This small molecule binds to this protein.
Small molecule (SMILES): C/C=C\C=C\[C@@H]1O[C@](O)([C@H](CC)C(=O)NC/C=C/C=C(\C)[C@@H](OC)[C@@H](C)[C@@H]2O[C@H](/C=C/C=C/C=C(\C)C(=O)c3c(O)ccn(C)c3=O)[C@H](O)[C@@H]2O)[C@H](O)[C@H](O)C1(C)C

Binding-site contacts:
Ligand atom C43 contacts residue TYR321 of chain 1.B at 3.6 Å (hydrophobic).
Ligand atom O16 contacts residue TYR161 of chain 1.B at 3.3 Å (h-bond).
Ligand atom C6 contacts residue GLU118 of chain 1.B at 3.5 Å.
Ligand atom C24 contacts residue THR394 of chain 1.B at 3.8 Å.
Ligand atom C6 contacts residue LEU121 of chain 1.B at 3.6 Å (hydrophobic).
Ligand atom N1 contacts residue LEU121 of chain 1.B at 3.7 Å.
Ligand atom C27 contacts residue GLN125 of chain 1.B at 3.5 Å.
Ligand atom O30 contacts residue VAL126 of chain 1.B at 3.8 Å.
Ligand atom O29 contacts residue ARG385 of chain 1.B at 3.5 Å.
Ligand atom C12 contacts residue GLU327 of chain 1.B at 3.6 Å.
Ligand atom C25 contacts residue ALA387 of chain 1.B at 3.7 Å (hydrophobic).
Ligand atom O27 contacts residue PHE386 of chain 1.B at 3.3 Å (h-bond).
Ligand atom C4 contacts residue TYR161 of chain 1.B at 3.6 Å (hydrophobic).
Ligand atom O15 contacts residue TYR161 of chain 1.B at 2.9 Å (h-bond).
Ligand atom C38 contacts residue ILE93 of chain 1.B at 3.8 Å (hydrophobic).
Ligand atom C35 contacts residue ALA387 of chain 1.B at 3.5 Å (hydrophobic).
Ligand atom C19 contacts residue ARG124 of chain 1.B at 3.7 Å.
Ligand atom C36 contacts residue ALA387 of chain 1.B at 3.3 Å (hydrophobic).
Ligand atom O34 contacts residue ALA387 of chain 1.B at 3.8 Å.
Ligand atom C16 contacts residue GLU162 of chain 1.B at 3.2 Å.
Ligand atom C10 contacts residue GLU326 of chain 1.B at 3.5 Å.
Ligand atom O16 contacts residue ARG124 of chain 1.B at 2.8 Å (salt-bridge).
Ligand atom C37 contacts residue ILE93 of chain 1.B at 3.5 Å (hydrophobic).
Ligand atom N26 contacts residue GLN125 of chain 1.B at 2.8 Å (h-bond).
Ligand atom C39 contacts residue GLN125 of chain 1.B at 3.7 Å.
Ligand atom C39 contacts residue VAL126 of chain 1.B at 3.7 Å (hydrophobic).
Ligand atom C28 contacts residue GLN125 of chain 1.B at 3.3 Å.
Ligand atom C37 contacts residue ALA387 of chain 1.B at 3.7 Å (hydrophobic).
Ligand atom O29 contacts residue PHE386 of chain 1.B at 3.2 Å (h-bond).
Ligand atom C48 contacts residue ARG345 of chain 1.B at 3.6 Å.
Ligand atom O4 contacts residue TYR161 of chain 1.B at 2.6 Å (h-bond).
Ligand atom O27 contacts residue ALA387 of chain 1.B at 3.6 Å.
Ligand atom C10 contacts residue GLU327 of chain 1.B at 3.8 Å.
Ligand atom C45 contacts residue ARG385 of chain 1.B at 3.7 Å.
Ligand atom C43 contacts residue GLU327 of chain 1.B at 3.4 Å.
Ligand atom O16 contacts residue GLU162 of chain 1.B at 2.7 Å (salt-bridge).
Ligand atom O29 contacts residue ALA387 of chain 1.B at 3.7 Å.
Ligand atom C11 contacts residue GLU327 of chain 1.B at 3.7 Å.
Ligand atom C25 contacts residue THR394 of chain 1.B at 3.8 Å.
Ligand atom O27 contacts residue ALA397 of chain 1.B at 3.4 Å.

Sequence of chain 1.B:
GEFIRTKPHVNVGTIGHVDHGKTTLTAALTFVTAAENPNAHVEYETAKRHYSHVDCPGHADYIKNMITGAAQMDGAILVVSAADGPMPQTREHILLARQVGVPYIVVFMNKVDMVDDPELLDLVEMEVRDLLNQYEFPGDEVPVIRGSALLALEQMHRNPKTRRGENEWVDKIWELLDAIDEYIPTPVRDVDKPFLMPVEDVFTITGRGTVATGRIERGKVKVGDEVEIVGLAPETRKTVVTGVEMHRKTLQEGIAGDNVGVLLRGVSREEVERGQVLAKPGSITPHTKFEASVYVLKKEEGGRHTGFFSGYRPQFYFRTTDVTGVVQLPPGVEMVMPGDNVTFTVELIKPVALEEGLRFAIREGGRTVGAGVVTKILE